This protein binds this small molecule.
Small molecule (SMILES): O=CN1CCNCC1

Binding-site contacts:
Ligand atom CAE contacts residue TRP122 of chain 1.A at 4.0 Å (hydrophobic).
Ligand atom CAE contacts residue SER60 of chain 1.A at 4.1 Å.
Ligand atom NAH contacts residue ILE118 of chain 1.A at 4.0 Å.
Ligand atom CAB contacts residue SER60 of chain 1.A at 3.1 Å.
Ligand atom CAE contacts residue ILE118 of chain 1.A at 4.1 Å (hydrophobic).
Ligand atom CAD contacts residue PRO59 of chain 1.A at 3.9 Å (hydrophobic).
Ligand atom CAC contacts residue TRP122 of chain 1.A at 4.2 Å (hydrophobic).
Ligand atom NAG contacts residue PHE61 of chain 1.A at 4.5 Å.
Ligand atom CAD contacts residue PHE61 of chain 1.A at 4.2 Å (hydrophobic).
Ligand atom OAA contacts residue SER60 of chain 1.A at 3.0 Å (h-bond).
Ligand atom CAB contacts residue ILE118 of chain 1.A at 3.3 Å (hydrophobic).
Ligand atom CAC contacts residue PHE61 of chain 1.A at 4.1 Å (hydrophobic).
Ligand atom NAH contacts residue SER60 of chain 1.A at 3.3 Å (h-bond).
Ligand atom CAF contacts residue SER60 of chain 1.A at 3.5 Å.
Ligand atom OAA contacts residue ILE118 of chain 1.A at 3.8 Å.
Ligand atom CAD contacts residue SER60 of chain 1.A at 3.6 Å.
Ligand atom CAC contacts residue SER60 of chain 1.A at 4.2 Å.

Sequence of chain 1.A:
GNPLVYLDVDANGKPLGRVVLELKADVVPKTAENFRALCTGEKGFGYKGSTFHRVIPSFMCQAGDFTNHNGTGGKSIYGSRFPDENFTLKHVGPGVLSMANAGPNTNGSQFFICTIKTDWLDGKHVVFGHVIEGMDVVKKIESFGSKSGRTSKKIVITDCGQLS